Sequence of chain 1.A:
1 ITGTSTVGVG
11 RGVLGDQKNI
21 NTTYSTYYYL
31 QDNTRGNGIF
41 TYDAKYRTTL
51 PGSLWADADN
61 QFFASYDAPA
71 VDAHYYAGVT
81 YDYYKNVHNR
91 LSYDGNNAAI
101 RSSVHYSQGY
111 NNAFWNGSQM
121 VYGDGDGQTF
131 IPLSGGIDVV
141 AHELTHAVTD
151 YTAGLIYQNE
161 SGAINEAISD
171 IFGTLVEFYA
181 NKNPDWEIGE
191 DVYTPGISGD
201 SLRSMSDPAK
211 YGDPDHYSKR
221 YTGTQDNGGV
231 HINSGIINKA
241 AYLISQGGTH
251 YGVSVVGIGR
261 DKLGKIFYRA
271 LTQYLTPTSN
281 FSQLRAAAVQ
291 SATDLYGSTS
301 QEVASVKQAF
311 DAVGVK

Binding-site contacts:
Ligand atom CE2 contacts residue ASN111 of chain 1.A at 2.8 Å.
Ligand atom CE1 contacts residue ASN112 of chain 1.A at 4.0 Å.
Ligand atom CZ contacts residue PEG1 of chain 1.I at 3.6 Å.
Ligand atom CG contacts residue ILE1 of chain 1.B at 4.1 Å (hydrophobic).
Ligand atom C contacts residue ILE1 of chain 1.B at 3.6 Å (hydrophobic).
Ligand atom CB contacts residue ILE1 of chain 1.B at 3.2 Å (hydrophobic).
Ligand atom CD2 contacts residue PHE130 of chain 1.A at 4.0 Å (hydrophobic).
Ligand atom OH contacts residue ASN111 of chain 1.A at 2.8 Å (h-bond).
Ligand atom CZ contacts residue PHE130 of chain 1.A at 4.1 Å (hydrophobic).
Ligand atom C contacts residue HIS231 of chain 1.A at 3.6 Å.
Ligand atom CG contacts residue ASN112 of chain 1.A at 4.1 Å.
Ligand atom CA contacts residue ILE1 of chain 1.B at 2.4 Å (hydrophobic).
Ligand atom OH contacts residue PEG1 of chain 1.I at 3.4 Å (h-bond).
Ligand atom OXT contacts residue ASN112 of chain 1.A at 3.0 Å (h-bond).
Ligand atom CE2 contacts residue ASN112 of chain 1.A at 3.6 Å.
Ligand atom CA contacts residue ARG203 of chain 1.A at 4.0 Å.
Ligand atom CA contacts residue HIS231 of chain 1.A at 3.5 Å.
Ligand atom N contacts residue ILE1 of chain 1.B at 1.3 Å.
Ligand atom CB contacts residue ARG203 of chain 1.A at 3.9 Å.
Ligand atom CD2 contacts residue ILE1 of chain 1.B at 3.8 Å (hydrophobic).
Ligand atom N contacts residue HIS231 of chain 1.A at 4.0 Å.
Ligand atom CA contacts residue ASN112 of chain 1.A at 4.3 Å.
Ligand atom CG contacts residue LEU202 of chain 1.A at 4.1 Å (hydrophobic).
Ligand atom CE1 contacts residue PEG1 of chain 1.I at 3.5 Å.
Ligand atom OXT contacts residue ILE1 of chain 1.B at 3.9 Å.
Ligand atom OH contacts residue ASN112 of chain 1.A at 4.3 Å.
Ligand atom O contacts residue HIS231 of chain 1.A at 3.4 Å (h-bond).
Ligand atom CD1 contacts residue PEG1 of chain 1.I at 4.3 Å.
Ligand atom CD2 contacts residue ASN112 of chain 1.A at 3.5 Å.
Ligand atom CB contacts residue LEU202 of chain 1.A at 3.8 Å (hydrophobic).
Ligand atom C contacts residue ASN112 of chain 1.A at 4.0 Å.
Ligand atom CD2 contacts residue LEU202 of chain 1.A at 3.8 Å (hydrophobic).
Ligand atom CZ contacts residue ASN111 of chain 1.A at 3.1 Å.
Ligand atom OH contacts residue PHE130 of chain 1.A at 4.2 Å.
Ligand atom N contacts residue ASN112 of chain 1.A at 3.3 Å (h-bond).
Ligand atom CE2 contacts residue PHE130 of chain 1.A at 3.4 Å (hydrophobic).
Ligand atom CD1 contacts residue ASN112 of chain 1.A at 4.2 Å.
Ligand atom CD2 contacts residue ASN111 of chain 1.A at 3.9 Å.
Ligand atom OXT contacts residue HIS231 of chain 1.A at 4.0 Å.
Ligand atom CZ contacts residue ASN112 of chain 1.A at 3.8 Å.

This small molecule binds to this protein.
Small molecule (SMILES): N[C@@H](Cc1ccc(O)cc1)C(=O)O